Binding-site contacts:
Ligand atom N2 contacts residue ASN22 of chain 1.D at 2.8 Å (h-bond).
Ligand atom C1 contacts residue ASN22 of chain 1.D at 1.4 Å.
Ligand atom C3 contacts residue ASN22 of chain 1.D at 3.9 Å.
Ligand atom C7 contacts residue PRO21 of chain 1.D at 4.1 Å (hydrophobic).
Ligand atom O7 contacts residue ASN22 of chain 1.D at 3.5 Å (h-bond).
Ligand atom N2 contacts residue PRO21 of chain 1.D at 4.4 Å.
Ligand atom C4 contacts residue ASN22 of chain 1.D at 4.3 Å.
Ligand atom C8 contacts residue ASN22 of chain 1.D at 3.9 Å.
Ligand atom C5 contacts residue ASN22 of chain 1.D at 3.6 Å.
Ligand atom O5 contacts residue ASN22 of chain 1.D at 2.3 Å (h-bond).
Ligand atom C8 contacts residue PRO21 of chain 1.D at 3.5 Å (hydrophobic).
Ligand atom C7 contacts residue ASN22 of chain 1.D at 3.2 Å.
Ligand atom C2 contacts residue ASN22 of chain 1.D at 2.6 Å.

This small molecule binds to this protein.
Small molecule (SMILES): CC(=O)N[C@@H]1[C@@H](O)[C@H](O)[C@@H](CO)O[C@H]1O

Sequence of chain 1.D:
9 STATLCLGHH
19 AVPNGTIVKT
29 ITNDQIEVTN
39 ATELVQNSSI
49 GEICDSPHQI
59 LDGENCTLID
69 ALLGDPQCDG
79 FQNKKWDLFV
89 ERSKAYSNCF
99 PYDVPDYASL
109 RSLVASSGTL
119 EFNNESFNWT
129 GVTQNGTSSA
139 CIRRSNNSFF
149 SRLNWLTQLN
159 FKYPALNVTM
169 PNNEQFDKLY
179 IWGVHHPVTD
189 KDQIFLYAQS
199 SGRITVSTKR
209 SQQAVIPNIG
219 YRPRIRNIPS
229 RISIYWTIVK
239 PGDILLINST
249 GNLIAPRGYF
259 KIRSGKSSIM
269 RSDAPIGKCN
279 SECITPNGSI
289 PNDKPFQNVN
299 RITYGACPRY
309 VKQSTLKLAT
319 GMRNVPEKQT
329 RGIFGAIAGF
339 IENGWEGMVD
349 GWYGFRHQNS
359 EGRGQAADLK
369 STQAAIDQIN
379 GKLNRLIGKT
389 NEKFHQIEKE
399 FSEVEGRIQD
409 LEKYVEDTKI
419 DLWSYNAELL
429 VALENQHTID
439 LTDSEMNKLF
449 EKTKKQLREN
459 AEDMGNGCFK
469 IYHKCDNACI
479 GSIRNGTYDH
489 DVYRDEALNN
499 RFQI